Binding-site contacts:
Ligand atom C5 contacts residue ASN644 of chain 1.A at 3.7 Å.
Ligand atom C1 contacts residue ASN644 of chain 1.A at 1.4 Å.
Ligand atom C2 contacts residue ASN644 of chain 1.A at 2.4 Å.
Ligand atom C3 contacts residue ASN644 of chain 1.A at 3.8 Å.
Ligand atom C8 contacts residue ASN644 of chain 1.A at 4.4 Å.
Ligand atom O5 contacts residue ASN644 of chain 1.A at 2.4 Å (h-bond).
Ligand atom O7 contacts residue ASN644 of chain 1.A at 2.9 Å (h-bond).
Ligand atom O6 contacts residue ASN644 of chain 1.A at 4.2 Å.
Ligand atom N2 contacts residue ASN644 of chain 1.A at 2.9 Å (h-bond).
Ligand atom C7 contacts residue ASN644 of chain 1.A at 3.1 Å.
Ligand atom C4 contacts residue ASN644 of chain 1.A at 4.2 Å.

The small molecule below binds the protein below.
Small molecule (SMILES): CC(=O)N[C@@H]1[C@@H](O)[C@H](O)[C@@H](CO)O[C@H]1O

Sequence of chain 1.A:
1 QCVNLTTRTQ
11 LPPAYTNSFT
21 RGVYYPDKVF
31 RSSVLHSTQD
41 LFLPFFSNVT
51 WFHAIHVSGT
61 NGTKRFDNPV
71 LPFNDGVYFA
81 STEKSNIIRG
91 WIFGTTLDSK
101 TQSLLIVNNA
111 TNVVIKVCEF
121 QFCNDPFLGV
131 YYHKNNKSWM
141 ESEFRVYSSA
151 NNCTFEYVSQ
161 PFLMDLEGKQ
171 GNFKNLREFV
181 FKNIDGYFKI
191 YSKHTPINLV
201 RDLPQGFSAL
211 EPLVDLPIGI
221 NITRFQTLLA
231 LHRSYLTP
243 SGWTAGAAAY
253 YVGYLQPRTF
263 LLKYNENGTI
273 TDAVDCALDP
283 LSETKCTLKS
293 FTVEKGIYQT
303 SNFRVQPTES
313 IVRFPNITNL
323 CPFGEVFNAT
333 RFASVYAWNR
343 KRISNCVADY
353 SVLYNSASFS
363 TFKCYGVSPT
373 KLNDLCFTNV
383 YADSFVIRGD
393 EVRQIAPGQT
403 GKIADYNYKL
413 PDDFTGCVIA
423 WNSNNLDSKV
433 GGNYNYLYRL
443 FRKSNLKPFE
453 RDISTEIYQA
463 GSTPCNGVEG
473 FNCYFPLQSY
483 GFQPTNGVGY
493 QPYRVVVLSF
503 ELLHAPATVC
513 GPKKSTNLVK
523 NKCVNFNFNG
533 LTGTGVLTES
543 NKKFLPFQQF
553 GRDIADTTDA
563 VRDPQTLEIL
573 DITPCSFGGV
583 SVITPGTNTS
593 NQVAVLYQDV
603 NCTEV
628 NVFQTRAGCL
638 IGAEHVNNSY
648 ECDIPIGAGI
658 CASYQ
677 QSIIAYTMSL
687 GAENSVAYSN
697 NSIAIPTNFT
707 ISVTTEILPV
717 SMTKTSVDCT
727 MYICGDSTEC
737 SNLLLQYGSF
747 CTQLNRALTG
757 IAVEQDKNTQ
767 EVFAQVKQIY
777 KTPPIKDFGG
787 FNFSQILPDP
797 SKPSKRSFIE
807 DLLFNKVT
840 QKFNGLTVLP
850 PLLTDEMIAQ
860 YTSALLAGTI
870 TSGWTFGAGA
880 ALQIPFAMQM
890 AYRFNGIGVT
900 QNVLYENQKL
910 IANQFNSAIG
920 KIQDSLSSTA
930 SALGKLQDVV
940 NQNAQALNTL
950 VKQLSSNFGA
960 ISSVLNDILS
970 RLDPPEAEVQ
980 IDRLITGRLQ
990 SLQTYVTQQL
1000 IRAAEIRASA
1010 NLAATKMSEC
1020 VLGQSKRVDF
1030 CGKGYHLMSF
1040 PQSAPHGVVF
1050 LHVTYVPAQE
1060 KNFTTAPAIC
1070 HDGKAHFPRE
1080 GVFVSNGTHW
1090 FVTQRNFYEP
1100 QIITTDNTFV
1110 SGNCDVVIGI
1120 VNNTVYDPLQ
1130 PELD